A small-molecule ligand and the protein it binds are described below.
Small molecule (SMILES): Cc1cn([C@H]2C[C@H](O[P](=O)(O)OC[C@H]3O[C@@H](n4cnc5c4NC=NC5N)C[C@@H]3O[P](=O)(O)OC[C@H]3O[C@@H](n4cnc5c4NC=NC5N)C[C@@H]3O[P](=O)(O)OC[C@H]3O[C@@H](n4cnc5c4NC=NC5N)C[C@@H]3O[P](=O)(O)OC[C@H]3O[C@@H](n4ccc(N)nc4=O)C[C@@H]3O)[C@@H](CO[P](=O)(O)O[C@H]3C[C@H](n4cnc5c4NC=NC5N)O[C@@H]3CO[P](=O)(O)O[C@H]3C[C@H](n4cnc5c(=O)[nH]c(N)nc54)O[C@@H]3CO[P](=O)(O)O[C@H]3C[C@H](n4cnc5c4NC=NC5N)O[C@@H]3COP(=O)=O)O2)c(=O)[nH]c1=O

Binding-site contacts:
Ligand atom O4 contacts residue DA5 of chain 1.B at 2.7 Å (h-bond).
Ligand atom N1 contacts residue DT3 of chain 1.B at 3.0 Å (h-bond).
Ligand atom C6 contacts residue DT6 of chain 1.B at 3.1 Å.
Ligand atom O2 contacts residue LYS57 of chain 1.C at 2.9 Å (salt-bridge).
Ligand atom N6 contacts residue DT2 of chain 1.B at 3.0 Å (h-bond).
Ligand atom OP1 contacts residue ARG54 of chain 1.C at 3.2 Å (salt-bridge).
Ligand atom N1 contacts residue DT6 of chain 1.B at 2.8 Å (h-bond).
Ligand atom O2 contacts residue DG1 of chain 1.B at 2.9 Å (h-bond).
Ligand atom O6 contacts residue DC7 of chain 1.B at 2.6 Å (h-bond).
Ligand atom N6 contacts residue DA5 of chain 1.B at 2.9 Å (h-bond).
Ligand atom C6 contacts residue DC7 of chain 1.B at 3.5 Å.
Ligand atom N1 contacts residue DC7 of chain 1.B at 2.8 Å (h-bond).
Ligand atom C6 contacts residue DA5 of chain 1.B at 3.5 Å.
Ligand atom O6 contacts residue LEU17 of chain 1.C at 2.6 Å.
Ligand atom C2 contacts residue DT2 of chain 1.B at 3.5 Å.
Ligand atom N3 contacts residue DA5 of chain 1.B at 3.0 Å (h-bond).
Ligand atom N3 contacts residue DG1 of chain 1.B at 3.0 Å (h-bond).
Ligand atom N7 contacts residue LEU17 of chain 1.C at 3.0 Å.
Ligand atom C5' contacts residue ARG54 of chain 1.C at 3.0 Å.
Ligand atom N1 contacts residue DA5 of chain 1.B at 3.5 Å (h-bond).
Ligand atom N7 contacts residue LEU17 of chain 1.C at 3.0 Å.
Ligand atom OP2 contacts residue ARG19 of chain 1.C at 3.4 Å (salt-bridge).
Ligand atom N6 contacts residue DT8 of chain 1.B at 3.0 Å (h-bond).
Ligand atom N6 contacts residue DT6 of chain 1.B at 2.6 Å (h-bond).
Ligand atom N6 contacts residue DT4 of chain 1.B at 2.9 Å (h-bond).
Ligand atom C6 contacts residue DT8 of chain 1.B at 3.5 Å.
Ligand atom N1 contacts residue DT4 of chain 1.B at 3.0 Å (h-bond).
Ligand atom C5 contacts residue LEU17 of chain 1.C at 3.5 Å (hydrophobic).
Ligand atom N6 contacts residue DT3 of chain 1.B at 3.0 Å (h-bond).
Ligand atom N6 contacts residue DG1 of chain 1.B at 3.4 Å (h-bond).
Ligand atom N2 contacts residue DT8 of chain 1.B at 2.8 Å (h-bond).
Ligand atom N1 contacts residue DT8 of chain 1.B at 3.0 Å (h-bond).
Ligand atom O6 contacts residue DT6 of chain 1.B at 2.9 Å (h-bond).
Ligand atom C6 contacts residue LEU17 of chain 1.C at 3.3 Å (hydrophobic).
Ligand atom O4' contacts residue LYS57 of chain 1.C at 3.1 Å (salt-bridge).
Ligand atom N6 contacts residue DC7 of chain 1.B at 2.8 Å (h-bond).
Ligand atom N1 contacts residue DT2 of chain 1.B at 3.0 Å (h-bond).
Ligand atom N2 contacts residue DC7 of chain 1.B at 3.1 Å (h-bond).
Ligand atom N4 contacts residue DG1 of chain 1.B at 3.0 Å (h-bond).
Ligand atom C2 contacts residue DC7 of chain 1.B at 3.2 Å.

Sequence of chain 1.C:
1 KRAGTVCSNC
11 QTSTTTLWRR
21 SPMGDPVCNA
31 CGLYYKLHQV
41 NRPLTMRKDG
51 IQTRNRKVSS